The protein below binds the small molecule below.
Small molecule (SMILES): CC(=O)N[C@H]1[C@H](O[C@H]2[C@H](O)[C@@H](NC(C)=O)CO[C@@H]2CO)O[C@H](CO)[C@@H](O)[C@@H]1O

Binding-site contacts:
Ligand atom C7 contacts residue ASN265 of chain 1.F at 3.1 Å.
Ligand atom C2 contacts residue ARG412 of chain 1.F at 4.1 Å.
Ligand atom C3 contacts residue ASN265 of chain 1.F at 3.8 Å.
Ligand atom C1 contacts residue GLN263 of chain 1.F at 4.4 Å.
Ligand atom O7 contacts residue ASN265 of chain 1.F at 3.8 Å.
Ligand atom O6 contacts residue VAL414 of chain 1.F at 3.7 Å.
Ligand atom O5 contacts residue VAL414 of chain 1.F at 3.5 Å.
Ligand atom O5 contacts residue ARG412 of chain 1.F at 3.5 Å (salt-bridge).
Ligand atom C2 contacts residue ASN265 of chain 1.F at 2.4 Å.
Ligand atom O7 contacts residue SER303 of chain 1.F at 4.2 Å.
Ligand atom O7 contacts residue SER381 of chain 1.F at 4.0 Å.
Ligand atom N2 contacts residue ASN265 of chain 1.F at 2.9 Å (h-bond).
Ligand atom C1 contacts residue ASN265 of chain 1.F at 1.4 Å.
Ligand atom C1 contacts residue VAL414 of chain 1.F at 4.0 Å (hydrophobic).
Ligand atom C1 contacts residue ARG412 of chain 1.F at 3.8 Å.
Ligand atom O5 contacts residue ASN265 of chain 1.F at 2.3 Å (h-bond).
Ligand atom C8 contacts residue ASN265 of chain 1.F at 3.2 Å.
Ligand atom C5 contacts residue GLN263 of chain 1.F at 4.3 Å.
Ligand atom O7 contacts residue ASN301 of chain 1.F at 4.2 Å.
Ligand atom C5 contacts residue VAL414 of chain 1.F at 4.4 Å (hydrophobic).
Ligand atom C8 contacts residue GLN263 of chain 1.F at 3.6 Å.
Ligand atom C5 contacts residue ASN265 of chain 1.F at 3.6 Å.
Ligand atom C4 contacts residue ASN265 of chain 1.F at 4.2 Å.
Ligand atom C6 contacts residue VAL414 of chain 1.F at 4.4 Å (hydrophobic).
Ligand atom O6 contacts residue ASN265 of chain 1.F at 4.4 Å.
Ligand atom O6 contacts residue ARG412 of chain 1.F at 3.9 Å.

Sequence of chain 1.F:
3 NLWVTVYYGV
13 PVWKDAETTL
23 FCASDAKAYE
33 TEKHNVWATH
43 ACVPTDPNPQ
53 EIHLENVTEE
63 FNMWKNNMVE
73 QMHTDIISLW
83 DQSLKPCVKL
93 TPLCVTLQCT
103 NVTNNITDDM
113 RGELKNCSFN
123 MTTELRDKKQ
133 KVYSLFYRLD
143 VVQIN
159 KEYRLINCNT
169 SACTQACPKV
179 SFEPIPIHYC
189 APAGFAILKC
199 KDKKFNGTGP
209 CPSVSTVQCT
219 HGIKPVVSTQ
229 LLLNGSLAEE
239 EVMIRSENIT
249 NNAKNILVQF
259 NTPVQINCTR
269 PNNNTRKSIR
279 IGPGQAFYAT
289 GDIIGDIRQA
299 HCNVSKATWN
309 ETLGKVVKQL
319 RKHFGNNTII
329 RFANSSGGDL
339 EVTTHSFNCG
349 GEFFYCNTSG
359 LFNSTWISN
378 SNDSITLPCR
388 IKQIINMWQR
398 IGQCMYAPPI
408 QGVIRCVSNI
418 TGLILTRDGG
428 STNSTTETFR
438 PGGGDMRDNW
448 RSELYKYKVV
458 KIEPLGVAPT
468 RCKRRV